Binding-site contacts:
Ligand atom CAJ contacts residue SER102 of chain 1.A at 3.9 Å.
Ligand atom NAC contacts residue THR109 of chain 1.A at 3.9 Å.
Ligand atom OAB contacts residue GLY255 of chain 1.A at 4.0 Å.
Ligand atom CAK contacts residue LEU252 of chain 1.A at 4.0 Å (hydrophobic).
Ligand atom CAH contacts residue PHE253 of chain 1.A at 3.2 Å (hydrophobic).
Ligand atom CAK contacts residue EDO1 of chain 1.K at 1.1 Å.
Ligand atom CAJ contacts residue VAL107 of chain 1.A at 4.4 Å (hydrophobic).
Ligand atom CAG contacts residue THR109 of chain 1.A at 4.0 Å.
Ligand atom CAK contacts residue PHE253 of chain 1.A at 3.5 Å (hydrophobic).
Ligand atom NAC contacts residue SER256 of chain 1.A at 2.7 Å (h-bond).
Ligand atom CAJ contacts residue EDO1 of chain 1.K at 0.9 Å.
Ligand atom CAJ contacts residue GLY103 of chain 1.A at 4.0 Å.
Ligand atom OAB contacts residue EDO1 of chain 1.K at 3.7 Å.
Ligand atom C contacts residue THR109 of chain 1.A at 3.5 Å.
Ligand atom OAE contacts residue SER256 of chain 1.A at 4.3 Å.
Ligand atom CAI contacts residue THR109 of chain 1.A at 3.9 Å.
Ligand atom SAD contacts residue PHE253 of chain 1.A at 4.5 Å.
Ligand atom CAI contacts residue SER102 of chain 1.A at 3.6 Å.
Ligand atom SAD contacts residue SER256 of chain 1.A at 3.5 Å (h-bond).
Ligand atom CAG contacts residue PHE253 of chain 1.A at 3.9 Å (hydrophobic).
Ligand atom CAI contacts residue EDO1 of chain 1.K at 0.8 Å.
Ligand atom SAD contacts residue EDO1 of chain 1.K at 3.1 Å (h-bond).
Ligand atom NAC contacts residue EDO1 of chain 1.K at 3.4 Å (h-bond).
Ligand atom CAI contacts residue GLY103 of chain 1.A at 4.2 Å.
Ligand atom CAF contacts residue EDO1 of chain 1.K at 1.4 Å.
Ligand atom CAG contacts residue EDO1 of chain 1.K at 1.4 Å.
Ligand atom CAH contacts residue LEU252 of chain 1.A at 4.0 Å (hydrophobic).
Ligand atom OAB contacts residue SER256 of chain 1.A at 3.1 Å (h-bond).
Ligand atom CAH contacts residue THR109 of chain 1.A at 4.4 Å.
Ligand atom CAF contacts residue THR109 of chain 1.A at 3.8 Å.
Ligand atom OAB contacts residue PRO254 of chain 1.A at 4.1 Å.
Ligand atom CAH contacts residue EDO1 of chain 1.K at 1.1 Å.
Ligand atom CAJ contacts residue PHE253 of chain 1.A at 4.4 Å (hydrophobic).
Ligand atom OAE contacts residue EDO1 of chain 1.K at 3.9 Å.
Ligand atom C contacts residue EDO1 of chain 1.K at 1.1 Å.
Ligand atom OAB contacts residue PHE253 of chain 1.A at 3.5 Å.

Sequence of chain 1.A:
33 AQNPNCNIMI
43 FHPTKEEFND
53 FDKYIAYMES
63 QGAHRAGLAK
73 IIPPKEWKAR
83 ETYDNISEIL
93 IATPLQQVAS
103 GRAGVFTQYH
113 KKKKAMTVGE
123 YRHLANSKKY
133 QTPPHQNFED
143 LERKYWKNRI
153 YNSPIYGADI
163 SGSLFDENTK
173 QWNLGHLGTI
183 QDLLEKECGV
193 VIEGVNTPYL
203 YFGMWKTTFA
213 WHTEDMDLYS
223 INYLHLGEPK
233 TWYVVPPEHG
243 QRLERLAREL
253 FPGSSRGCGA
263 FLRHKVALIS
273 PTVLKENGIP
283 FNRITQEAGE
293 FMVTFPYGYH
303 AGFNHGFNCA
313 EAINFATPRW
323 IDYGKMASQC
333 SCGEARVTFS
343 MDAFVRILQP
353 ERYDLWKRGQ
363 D

This small molecule binds to this protein.
Small molecule (SMILES): Cc1ccccc1S(N)(=O)=O